A protein and the small-molecule ligand that binds it are described below.
Small molecule (SMILES): OC[C@H]1O[C@@H](O[C@@H]2[C@H](O)[C@@H](O)[C@H](O[C@@H]3[C@H](O)[C@@H](O)[C@H](O)O[C@@H]3CO)O[C@@H]2CO)[C@H](O)[C@@H](O)[C@H]1O

Sequence of chain 1.B:
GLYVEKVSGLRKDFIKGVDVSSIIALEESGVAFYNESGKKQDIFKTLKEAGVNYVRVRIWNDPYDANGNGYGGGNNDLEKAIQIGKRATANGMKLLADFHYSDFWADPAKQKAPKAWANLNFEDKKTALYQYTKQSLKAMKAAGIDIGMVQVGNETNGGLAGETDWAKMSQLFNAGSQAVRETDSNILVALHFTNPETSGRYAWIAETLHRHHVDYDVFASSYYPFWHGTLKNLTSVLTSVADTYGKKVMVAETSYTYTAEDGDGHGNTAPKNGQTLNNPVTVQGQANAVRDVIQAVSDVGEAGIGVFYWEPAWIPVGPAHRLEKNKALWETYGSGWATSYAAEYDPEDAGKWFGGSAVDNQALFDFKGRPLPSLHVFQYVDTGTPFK

Binding-site contacts:
Ligand atom C6 contacts residue HIS276 of chain 1.B at 3.5 Å.
Ligand atom O6 contacts residue GLY277 of chain 1.B at 2.9 Å (h-bond).
Ligand atom C3 contacts residue TRP363 of chain 1.B at 4.0 Å (hydrophobic).
Ligand atom C2 contacts residue ASP117 of chain 1.B at 3.7 Å.
Ligand atom C2 contacts residue TRP115 of chain 1.B at 4.1 Å (hydrophobic).
Ligand atom O3 contacts residue TRP347 of chain 1.B at 3.9 Å.
Ligand atom O3 contacts residue ASP359 of chain 1.B at 2.5 Å (salt-bridge).
Ligand atom C3 contacts residue ASP359 of chain 1.B at 3.0 Å.
Ligand atom C2 contacts residue ASP359 of chain 1.B at 3.4 Å.
Ligand atom C6 contacts residue TRP347 of chain 1.B at 3.3 Å (hydrophobic).
Ligand atom O4 contacts residue LYS282 of chain 1.B at 2.9 Å.
Ligand atom O6 contacts residue TRP320 of chain 1.B at 3.5 Å.
Ligand atom O3 contacts residue ASP117 of chain 1.B at 3.6 Å.
Ligand atom C5 contacts residue TRP363 of chain 1.B at 3.8 Å (hydrophobic).
Ligand atom C5 contacts residue TRP347 of chain 1.B at 3.3 Å (hydrophobic).
Ligand atom C1 contacts residue TRP115 of chain 1.B at 3.9 Å (hydrophobic).
Ligand atom C3 contacts residue LYS120 of chain 1.B at 4.1 Å.
Ligand atom C6 contacts residue TRP363 of chain 1.B at 4.0 Å (hydrophobic).
Ligand atom C5 contacts residue TRP115 of chain 1.B at 4.2 Å (hydrophobic).
Ligand atom C4 contacts residue LYS282 of chain 1.B at 4.0 Å.
Ligand atom O5 contacts residue TRP320 of chain 1.B at 3.9 Å.
Ligand atom O6 contacts residue HIS276 of chain 1.B at 3.2 Å.
Ligand atom C1 contacts residue TRP347 of chain 1.B at 3.7 Å (hydrophobic).
Ligand atom O4 contacts residue ASN278 of chain 1.B at 4.0 Å.
Ligand atom O6 contacts residue VAL369 of chain 1.B at 3.8 Å.
Ligand atom C6 contacts residue GLY277 of chain 1.B at 3.6 Å.
Ligand atom O6 contacts residue ALA368 of chain 1.B at 3.4 Å.
Ligand atom C1 contacts residue ASP359 of chain 1.B at 3.9 Å.
Ligand atom O2 contacts residue LYS120 of chain 1.B at 3.9 Å.
Ligand atom O3 contacts residue TRP363 of chain 1.B at 3.9 Å.
Ligand atom O5 contacts residue TRP347 of chain 1.B at 3.8 Å.
Ligand atom O3 contacts residue LYS120 of chain 1.B at 2.7 Å (salt-bridge).
Ligand atom O2 contacts residue TRP115 of chain 1.B at 4.0 Å.
Ligand atom C4 contacts residue TRP347 of chain 1.B at 3.6 Å (hydrophobic).
Ligand atom O2 contacts residue ASP359 of chain 1.B at 2.7 Å (salt-bridge).
Ligand atom C3 contacts residue TRP115 of chain 1.B at 3.5 Å (hydrophobic).
Ligand atom O3 contacts residue LYS282 of chain 1.B at 4.1 Å.
Ligand atom O2 contacts residue ASP117 of chain 1.B at 2.7 Å (salt-bridge).
Ligand atom O3 contacts residue TRP115 of chain 1.B at 3.8 Å.
Ligand atom C4 contacts residue TRP363 of chain 1.B at 4.1 Å (hydrophobic).